A protein and the small-molecule ligand that binds it are described below.
Small molecule (SMILES): O=[N+]([O-])c1ccc(O)cc1

Sequence of chain 1.A:
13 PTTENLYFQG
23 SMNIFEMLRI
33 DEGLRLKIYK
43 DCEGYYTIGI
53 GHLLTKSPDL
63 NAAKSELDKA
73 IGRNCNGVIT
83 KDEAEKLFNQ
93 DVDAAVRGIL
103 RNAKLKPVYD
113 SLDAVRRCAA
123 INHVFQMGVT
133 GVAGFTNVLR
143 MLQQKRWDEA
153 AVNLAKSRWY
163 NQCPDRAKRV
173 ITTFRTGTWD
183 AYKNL

Binding-site contacts:
Ligand atom C6 contacts residue PHE27 of chain 1.A at 3.4 Å (hydrophobic).
Ligand atom C3 contacts residue GLU87 of chain 1.A at 4.2 Å.
Ligand atom O2 contacts residue PHE90 of chain 1.A at 3.6 Å.
Ligand atom C5 contacts residue PHE27 of chain 1.A at 3.7 Å (hydrophobic).
Ligand atom O3 contacts residue ASN91 of chain 1.A at 2.9 Å (h-bond).
Ligand atom C3 contacts residue ARG31 of chain 1.A at 4.0 Å.
Ligand atom C1 contacts residue PHE27 of chain 1.A at 4.0 Å (hydrophobic).
Ligand atom C6 contacts residue GLU28 of chain 1.A at 4.0 Å.
Ligand atom N1 contacts residue PHE90 of chain 1.A at 3.8 Å.
Ligand atom OH contacts residue GLU28 of chain 1.A at 2.7 Å (salt-bridge).
Ligand atom OH contacts residue PHE27 of chain 1.A at 4.4 Å.
Ligand atom C2 contacts residue ILE52 of chain 1.A at 4.0 Å (hydrophobic).
Ligand atom C1 contacts residue PHE90 of chain 1.A at 3.9 Å (hydrophobic).
Ligand atom O2 contacts residue GLU87 of chain 1.A at 3.1 Å.
Ligand atom C4 contacts residue ARG31 of chain 1.A at 4.0 Å.
Ligand atom N1 contacts residue GLU87 of chain 1.A at 4.5 Å.
Ligand atom C4 contacts residue GLU28 of chain 1.A at 3.2 Å.
Ligand atom C2 contacts residue PHE90 of chain 1.A at 3.8 Å (hydrophobic).
Ligand atom OH contacts residue ARG31 of chain 1.A at 3.6 Å.
Ligand atom O3 contacts residue PHE27 of chain 1.A at 4.0 Å.
Ligand atom C3 contacts residue ILE52 of chain 1.A at 4.3 Å (hydrophobic).
Ligand atom N1 contacts residue PHE27 of chain 1.A at 4.5 Å.
Ligand atom C2 contacts residue GLU87 of chain 1.A at 3.8 Å.
Ligand atom O2 contacts residue ASN91 of chain 1.A at 3.2 Å (h-bond).
Ligand atom C3 contacts residue PHE90 of chain 1.A at 4.4 Å (hydrophobic).
Ligand atom C4 contacts residue PHE27 of chain 1.A at 4.2 Å (hydrophobic).
Ligand atom N1 contacts residue ASN91 of chain 1.A at 3.5 Å (h-bond).
Ligand atom C5 contacts residue GLU28 of chain 1.A at 2.8 Å.